A protein and the small-molecule ligand that binds it are described below.
Small molecule (SMILES): CC[C@H](C)[C@H](NC(=O)[C@H](CO)NC(=O)[C@H](CCCN=C(N)N)NC(=O)[C@@H](NC(=O)[C@@H]1CCCN1C(=O)[C@@H]1CCCN1C(=O)[C@H](C)N)C(C)C)C(=O)N[C@H](C=O)Cc1ccc(O)cc1

Binding-site contacts:
Ligand atom CD1 contacts residue TYR94 of chain 1.X at 3.5 Å (hydrophobic).
Ligand atom CB contacts residue TYR238 of chain 1.X at 3.6 Å (hydrophobic).
Ligand atom C contacts residue ASN227 of chain 1.X at 3.5 Å.
Ligand atom CG2 contacts residue PHE278 of chain 1.X at 3.7 Å (hydrophobic).
Ligand atom O contacts residue TYR94 of chain 1.X at 2.9 Å.
Ligand atom CG2 contacts residue LEU286 of chain 1.X at 3.7 Å (hydrophobic).
Ligand atom C contacts residue THR235 of chain 1.X at 3.6 Å.
Ligand atom CG2 contacts residue ASN281 of chain 1.X at 3.6 Å.
Ligand atom N contacts residue THR235 of chain 1.X at 3.5 Å (h-bond).
Ligand atom O contacts residue ASN227 of chain 1.X at 3.6 Å.
Ligand atom C contacts residue THR235 of chain 1.X at 3.6 Å.
Ligand atom CG contacts residue ASP233 of chain 1.X at 3.0 Å.
Ligand atom CG contacts residue TYR273 of chain 1.X at 3.6 Å (hydrophobic).
Ligand atom C contacts residue THR235 of chain 1.X at 3.6 Å.
Ligand atom O contacts residue LEU286 of chain 1.X at 3.2 Å.
Ligand atom C contacts residue LEU286 of chain 1.X at 3.8 Å (hydrophobic).
Ligand atom O contacts residue THR235 of chain 1.X at 3.0 Å (h-bond).
Ligand atom CG2 contacts residue GLU236 of chain 1.X at 3.3 Å.
Ligand atom CA contacts residue ASN227 of chain 1.X at 3.7 Å.
Ligand atom N contacts residue THR235 of chain 1.X at 3.9 Å.
Ligand atom O contacts residue LYS234 of chain 1.X at 3.6 Å.
Ligand atom CD contacts residue TYR273 of chain 1.X at 3.3 Å (hydrophobic).
Ligand atom C contacts residue TYR94 of chain 1.X at 4.0 Å (hydrophobic).
Ligand atom CD contacts residue HIS277 of chain 1.X at 3.9 Å.
Ligand atom CG2 contacts residue HIS277 of chain 1.X at 3.3 Å.
Ligand atom CG contacts residue HIS277 of chain 1.X at 3.8 Å.
Ligand atom N contacts residue TYR273 of chain 1.X at 3.9 Å.
Ligand atom CD1 contacts residue TYR91 of chain 1.X at 3.9 Å (hydrophobic).
Ligand atom O contacts residue HIS277 of chain 1.X at 3.4 Å.
Ligand atom CB contacts residue HIS277 of chain 1.X at 3.7 Å.
Ligand atom CG1 contacts residue VAL280 of chain 1.X at 4.0 Å (hydrophobic).
Ligand atom CB contacts residue LEU286 of chain 1.X at 3.9 Å (hydrophobic).
Ligand atom O contacts residue ASN281 of chain 1.X at 2.6 Å (h-bond).
Ligand atom CA contacts residue THR235 of chain 1.X at 3.6 Å.
Ligand atom CG1 contacts residue TYR94 of chain 1.X at 3.8 Å (hydrophobic).
Ligand atom C contacts residue ASN281 of chain 1.X at 3.8 Å.
Ligand atom O contacts residue THR235 of chain 1.X at 3.1 Å (h-bond).
Ligand atom CG contacts residue LYS234 of chain 1.X at 3.3 Å.
Ligand atom CB contacts residue ASP233 of chain 1.X at 3.0 Å.
Ligand atom N contacts residue ASN227 of chain 1.X at 3.0 Å (h-bond).

Sequence of chain 1.X:
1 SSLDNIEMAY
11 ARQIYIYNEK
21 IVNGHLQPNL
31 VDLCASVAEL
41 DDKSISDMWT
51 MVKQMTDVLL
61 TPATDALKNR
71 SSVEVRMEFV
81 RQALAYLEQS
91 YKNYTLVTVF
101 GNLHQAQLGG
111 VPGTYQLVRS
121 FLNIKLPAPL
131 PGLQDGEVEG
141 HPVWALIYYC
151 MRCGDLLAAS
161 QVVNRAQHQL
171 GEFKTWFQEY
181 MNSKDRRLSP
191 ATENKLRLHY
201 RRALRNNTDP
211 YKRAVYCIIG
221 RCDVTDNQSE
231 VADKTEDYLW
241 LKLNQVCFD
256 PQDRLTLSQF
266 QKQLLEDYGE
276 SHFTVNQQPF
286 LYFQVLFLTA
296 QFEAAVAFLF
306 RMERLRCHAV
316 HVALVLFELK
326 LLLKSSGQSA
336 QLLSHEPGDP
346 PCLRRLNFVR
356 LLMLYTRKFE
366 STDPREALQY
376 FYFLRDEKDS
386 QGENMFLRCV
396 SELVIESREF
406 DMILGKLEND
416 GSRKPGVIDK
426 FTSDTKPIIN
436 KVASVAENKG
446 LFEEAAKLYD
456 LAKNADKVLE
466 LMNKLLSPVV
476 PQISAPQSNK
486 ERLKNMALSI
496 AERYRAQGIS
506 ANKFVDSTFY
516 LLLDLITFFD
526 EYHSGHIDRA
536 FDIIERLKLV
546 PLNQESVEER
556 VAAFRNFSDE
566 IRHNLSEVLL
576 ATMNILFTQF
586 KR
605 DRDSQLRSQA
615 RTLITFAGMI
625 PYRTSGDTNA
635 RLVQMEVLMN